Sequence of chain 1.A:
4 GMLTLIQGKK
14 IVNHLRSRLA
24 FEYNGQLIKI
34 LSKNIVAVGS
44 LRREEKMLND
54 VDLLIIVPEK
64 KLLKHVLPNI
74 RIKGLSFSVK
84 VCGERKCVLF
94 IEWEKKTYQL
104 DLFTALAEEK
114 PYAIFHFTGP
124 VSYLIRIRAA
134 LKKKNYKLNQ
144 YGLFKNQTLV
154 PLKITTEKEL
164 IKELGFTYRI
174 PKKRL

Binding-site contacts:
Ligand atom P contacts residue ARG129 of chain 1.A at 4.0 Å.
Ligand atom OP3 contacts residue ARG172 of chain 1.A at 2.9 Å (salt-bridge).
Ligand atom C4' contacts residue LYS136 of chain 1.A at 4.2 Å.
Ligand atom OP1 contacts residue PHE169 of chain 1.A at 3.5 Å.
Ligand atom N6 contacts residue ARG129 of chain 1.A at 3.7 Å.
Ligand atom OP3 contacts residue ILE130 of chain 1.A at 4.4 Å.
Ligand atom OP2 contacts residue ARG172 of chain 1.A at 2.7 Å (salt-bridge).
Ligand atom N3 contacts residue ARG129 of chain 1.A at 4.2 Å.
Ligand atom P contacts residue ARG172 of chain 1.A at 3.7 Å.
Ligand atom O4' contacts residue ARG129 of chain 1.A at 3.5 Å (salt-bridge).
Ligand atom C4' contacts residue ARG129 of chain 1.A at 4.4 Å.
Ligand atom O4' contacts residue LYS136 of chain 1.A at 3.9 Å.
Ligand atom OP3 contacts residue TYR126 of chain 1.A at 4.4 Å.
Ligand atom P contacts residue PHE169 of chain 1.A at 4.2 Å.
Ligand atom N7 contacts residue ARG129 of chain 1.A at 3.8 Å.
Ligand atom C5' contacts residue PHE169 of chain 1.A at 4.4 Å (hydrophobic).
Ligand atom C2 contacts residue ARG129 of chain 1.A at 3.8 Å.
Ligand atom O5' contacts residue ARG129 of chain 1.A at 3.2 Å (salt-bridge).
Ligand atom C1' contacts residue ARG129 of chain 1.A at 4.3 Å.
Ligand atom OP1 contacts residue THR170 of chain 1.A at 2.7 Å (h-bond).
Ligand atom O4' contacts residue PHE169 of chain 1.A at 3.9 Å.
Ligand atom OP3 contacts residue THR170 of chain 1.A at 4.2 Å.
Ligand atom N1 contacts residue ARG129 of chain 1.A at 3.6 Å.
Ligand atom C8 contacts residue ARG129 of chain 1.A at 3.5 Å.
Ligand atom P contacts residue THR170 of chain 1.A at 3.6 Å.
Ligand atom C5' contacts residue LYS136 of chain 1.A at 4.1 Å.
Ligand atom O5' contacts residue PHE169 of chain 1.A at 3.8 Å.
Ligand atom C4' contacts residue PHE169 of chain 1.A at 4.0 Å (hydrophobic).
Ligand atom C5 contacts residue ARG129 of chain 1.A at 3.6 Å.
Ligand atom N9 contacts residue ARG129 of chain 1.A at 3.8 Å.
Ligand atom C1' contacts residue LYS136 of chain 1.A at 4.3 Å.
Ligand atom C6 contacts residue ARG129 of chain 1.A at 3.6 Å.
Ligand atom OP3 contacts residue ARG129 of chain 1.A at 2.9 Å (salt-bridge).
Ligand atom C4 contacts residue ARG129 of chain 1.A at 4.2 Å.
Ligand atom OP3 contacts residue PHE169 of chain 1.A at 4.3 Å.
Ligand atom OP2 contacts residue ARG129 of chain 1.A at 4.2 Å.
Ligand atom OP2 contacts residue THR170 of chain 1.A at 3.6 Å (h-bond).
Ligand atom OP1 contacts residue ARG172 of chain 1.A at 4.5 Å.
Ligand atom C5' contacts residue ARG129 of chain 1.A at 4.2 Å.
Ligand atom O2 contacts residue LYS136 of chain 1.A at 3.6 Å (salt-bridge).

A small-molecule ligand and the protein it binds are described below.
Small molecule (SMILES): Cc1cn([C@H]2C[C@H](O[P](=O)(O)OC[C@H]3O[C@@H](n4cnc5c(N)ncnc54)C[C@@H]3O[P](=O)(O)OC[C@H]3O[C@@H](n4cnc5c(=O)nc(N)[nH]c54)C[C@@H]3O[P](=O)(O)OC[C@H]3O[C@@H](n4cnc5c(N)ncnc54)C[C@@H]3O[P](=O)(O)OC[C@H]3O[C@@H](n4cnc5c(N)ncnc54)C[C@@H]3O[P](=O)(O)OC[C@H]3O[C@@H](n4ccc(N)nc4=O)C[C@@H]3O[P](=O)(O)OC[C@H]3O[C@@H](n4cnc5c(=O)nc(N)[nH]c54)C[C@@H]3O)[C@@H](CO[P](=O)(O)O[C@H]3C[C@H](n4cnc5c(N)ncnc54)O[C@@H]3COP(=O)(O)O)O2)c(=O)[nH]c1=O